The small molecule below binds the protein below.
Small molecule (SMILES): CO[P](=O)(O)O[C@H]1[C@@H](O)[C@H](n2ccc(=O)[nH]c2=O)O[C@@H]1COP(=O)(O)O

Sequence of chain 2.I:
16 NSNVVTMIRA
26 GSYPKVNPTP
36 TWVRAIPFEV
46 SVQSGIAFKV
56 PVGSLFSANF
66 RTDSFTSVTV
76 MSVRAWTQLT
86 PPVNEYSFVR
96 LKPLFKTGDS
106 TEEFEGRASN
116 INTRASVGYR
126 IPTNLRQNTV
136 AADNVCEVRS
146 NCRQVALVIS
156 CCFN

Binding-site contacts:
Ligand atom C4 contacts residue ASN16 of chain 2.I at 4.0 Å.
Ligand atom C2 contacts residue ARG125 of chain 4.M at 4.0 Å.
Ligand atom N3 contacts residue ARG125 of chain 4.M at 3.8 Å.
Ligand atom OP2 contacts residue ARG131 of chain 4.M at 3.7 Å.
Ligand atom OP1 contacts residue ARG125 of chain 4.M at 2.9 Å (salt-bridge).
Ligand atom O4 contacts residue SER17 of chain 2.I at 3.4 Å.
Ligand atom C5' contacts residue MET76 of chain 4.M at 4.4 Å (hydrophobic).
Ligand atom O4 contacts residue THR21 of chain 2.I at 4.3 Å.
Ligand atom C2' contacts residue ARG125 of chain 4.M at 3.8 Å.
Ligand atom OP2 contacts residue SER77 of chain 4.M at 4.0 Å.
Ligand atom P contacts residue ARG131 of chain 4.M at 3.6 Å.
Ligand atom O3' contacts residue ARG125 of chain 4.M at 4.2 Å.
Ligand atom P contacts residue ARG125 of chain 4.M at 3.8 Å.
Ligand atom C3' contacts residue ARG125 of chain 4.M at 3.5 Å.
Ligand atom C5' contacts residue ARG125 of chain 4.M at 4.3 Å.
Ligand atom C6 contacts residue ARG125 of chain 4.M at 3.7 Å.
Ligand atom O5' contacts residue ARG131 of chain 4.M at 2.9 Å (salt-bridge).
Ligand atom OP1 contacts residue ARG131 of chain 4.M at 3.4 Å (salt-bridge).
Ligand atom O2 contacts residue ARG125 of chain 4.M at 4.1 Å.
Ligand atom C1' contacts residue ARG125 of chain 4.M at 4.4 Å.
Ligand atom OP1 contacts residue ILE23 of chain 2.I at 3.9 Å.
Ligand atom N1 contacts residue ARG125 of chain 4.M at 3.9 Å.
Ligand atom OP2 contacts residue ILE23 of chain 2.I at 4.3 Å.
Ligand atom C4' contacts residue ARG125 of chain 4.M at 4.5 Å.
Ligand atom C5 contacts residue ARG125 of chain 4.M at 3.7 Å.
Ligand atom O4 contacts residue ASN16 of chain 2.I at 4.3 Å.
Ligand atom P contacts residue ILE23 of chain 2.I at 4.5 Å.
Ligand atom O4 contacts residue ARG125 of chain 4.M at 4.0 Å.
Ligand atom O2 contacts residue ASN16 of chain 2.I at 2.8 Å (h-bond).
Ligand atom OP3 contacts residue SER77 of chain 4.M at 4.4 Å.
Ligand atom N3 contacts residue ASN16 of chain 2.I at 2.8 Å (h-bond).
Ligand atom C5' contacts residue ARG131 of chain 4.M at 3.4 Å.
Ligand atom OP3 contacts residue ARG125 of chain 4.M at 2.7 Å.
Ligand atom C2 contacts residue ASN16 of chain 2.I at 3.1 Å.
Ligand atom N1 contacts residue ASN16 of chain 2.I at 4.5 Å.
Ligand atom O5' contacts residue ARG125 of chain 4.M at 3.1 Å (salt-bridge).
Ligand atom C4 contacts residue ARG125 of chain 4.M at 3.7 Å.
Ligand atom C4 contacts residue SER17 of chain 2.I at 4.3 Å.

Sequence of chain 4.M:
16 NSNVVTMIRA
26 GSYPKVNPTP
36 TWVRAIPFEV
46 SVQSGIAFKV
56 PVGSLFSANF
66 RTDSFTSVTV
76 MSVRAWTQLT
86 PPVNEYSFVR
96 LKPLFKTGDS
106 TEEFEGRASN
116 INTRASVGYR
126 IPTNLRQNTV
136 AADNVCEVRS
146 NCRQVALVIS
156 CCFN